This small molecule binds to this protein.
Small molecule (SMILES): CC(=O)N[C@@H]1[C@@H](O)[C@H](O)[C@@H](CO)O[C@H]1O

Sequence of chain 1.G:
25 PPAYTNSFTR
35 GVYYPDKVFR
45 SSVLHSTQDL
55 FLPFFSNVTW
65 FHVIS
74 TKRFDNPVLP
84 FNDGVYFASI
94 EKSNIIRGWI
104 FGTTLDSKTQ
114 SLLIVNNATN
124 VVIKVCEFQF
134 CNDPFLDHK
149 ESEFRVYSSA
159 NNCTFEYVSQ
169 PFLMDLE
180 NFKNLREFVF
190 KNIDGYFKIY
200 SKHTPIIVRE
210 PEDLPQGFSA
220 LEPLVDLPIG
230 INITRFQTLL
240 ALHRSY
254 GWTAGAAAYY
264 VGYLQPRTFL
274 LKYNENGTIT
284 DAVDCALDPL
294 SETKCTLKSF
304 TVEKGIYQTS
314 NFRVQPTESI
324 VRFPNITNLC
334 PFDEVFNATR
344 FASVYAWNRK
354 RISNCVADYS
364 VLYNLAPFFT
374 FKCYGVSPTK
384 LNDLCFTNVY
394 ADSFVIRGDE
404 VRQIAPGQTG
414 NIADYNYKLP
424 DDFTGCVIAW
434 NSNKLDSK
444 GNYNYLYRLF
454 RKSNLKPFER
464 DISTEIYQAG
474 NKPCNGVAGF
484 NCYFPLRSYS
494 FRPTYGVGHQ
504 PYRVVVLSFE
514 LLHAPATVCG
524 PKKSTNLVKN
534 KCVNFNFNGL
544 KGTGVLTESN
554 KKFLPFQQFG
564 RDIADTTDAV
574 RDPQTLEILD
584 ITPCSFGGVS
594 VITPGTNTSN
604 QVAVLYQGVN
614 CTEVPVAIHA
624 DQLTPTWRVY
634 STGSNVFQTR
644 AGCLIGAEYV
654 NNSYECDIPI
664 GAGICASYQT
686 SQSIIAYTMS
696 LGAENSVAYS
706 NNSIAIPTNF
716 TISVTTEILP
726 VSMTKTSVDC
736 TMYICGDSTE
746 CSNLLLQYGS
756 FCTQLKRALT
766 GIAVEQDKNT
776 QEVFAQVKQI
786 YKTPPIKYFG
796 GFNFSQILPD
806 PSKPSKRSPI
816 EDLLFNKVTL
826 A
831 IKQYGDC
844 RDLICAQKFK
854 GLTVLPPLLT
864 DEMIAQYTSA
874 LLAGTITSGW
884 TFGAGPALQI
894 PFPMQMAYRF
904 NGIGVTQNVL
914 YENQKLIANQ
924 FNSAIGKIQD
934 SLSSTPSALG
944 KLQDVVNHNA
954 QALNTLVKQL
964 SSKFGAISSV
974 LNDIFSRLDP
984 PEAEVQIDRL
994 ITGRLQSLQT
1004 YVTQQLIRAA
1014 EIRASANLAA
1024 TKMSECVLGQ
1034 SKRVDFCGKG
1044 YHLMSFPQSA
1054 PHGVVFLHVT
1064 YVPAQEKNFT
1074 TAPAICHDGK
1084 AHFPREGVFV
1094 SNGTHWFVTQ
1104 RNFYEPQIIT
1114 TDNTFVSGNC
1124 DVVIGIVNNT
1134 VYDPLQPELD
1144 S

Binding-site contacts:
Ligand atom C2 contacts residue ASN654 of chain 1.G at 2.5 Å.
Ligand atom N2 contacts residue VAL653 of chain 1.G at 4.4 Å.
Ligand atom C4 contacts residue ASN654 of chain 1.G at 4.2 Å.
Ligand atom C5 contacts residue ASN654 of chain 1.G at 3.6 Å.
Ligand atom C7 contacts residue ASN654 of chain 1.G at 3.4 Å.
Ligand atom O7 contacts residue ASN654 of chain 1.G at 3.6 Å.
Ligand atom C8 contacts residue VAL653 of chain 1.G at 4.4 Å (hydrophobic).
Ligand atom O5 contacts residue ASN654 of chain 1.G at 2.3 Å (h-bond).
Ligand atom C3 contacts residue ASN654 of chain 1.G at 3.7 Å.
Ligand atom C8 contacts residue ASN654 of chain 1.G at 4.0 Å.
Ligand atom N2 contacts residue ASN654 of chain 1.G at 3.3 Å (h-bond).
Ligand atom O3 contacts residue ASN654 of chain 1.G at 4.1 Å.
Ligand atom C8 contacts residue TYR652 of chain 1.G at 3.5 Å (hydrophobic).
Ligand atom C1 contacts residue ASN654 of chain 1.G at 1.4 Å.